Sequence of chain 1.A:
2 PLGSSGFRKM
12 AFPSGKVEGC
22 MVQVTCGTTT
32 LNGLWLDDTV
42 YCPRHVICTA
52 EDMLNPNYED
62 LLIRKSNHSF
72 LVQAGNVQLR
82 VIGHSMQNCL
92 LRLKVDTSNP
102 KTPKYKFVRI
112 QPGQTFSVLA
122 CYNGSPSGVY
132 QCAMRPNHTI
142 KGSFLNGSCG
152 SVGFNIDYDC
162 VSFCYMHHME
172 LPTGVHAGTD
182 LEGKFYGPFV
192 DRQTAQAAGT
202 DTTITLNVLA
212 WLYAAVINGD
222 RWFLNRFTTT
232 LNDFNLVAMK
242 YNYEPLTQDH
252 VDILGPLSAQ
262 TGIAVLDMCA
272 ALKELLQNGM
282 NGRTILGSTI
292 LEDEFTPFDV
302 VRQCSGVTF

The protein below binds the small molecule below.
Small molecule (SMILES): CCOC(=O)C=C[C@H](C[C@@H]1CCNC1=O)NC(=O)[C@H](CC(C)C)NC(=O)[C@@H](NC(=O)[C@H](C)NC(=O)c1cc(C)on1)C(C)C

Binding-site contacts:
Ligand atom N3 contacts residue GLU171 of chain 1.A at 3.0 Å (salt-bridge).
Ligand atom C19 contacts residue HIS169 of chain 1.A at 3.5 Å.
Ligand atom O8 contacts residue HIS168 of chain 1.A at 2.6 Å (h-bond).
Ligand atom C30 contacts residue GLU171 of chain 1.A at 3.5 Å.
Ligand atom N5 contacts residue HIS169 of chain 1.A at 2.9 Å (h-bond).
Ligand atom C20 contacts residue CYS150 of chain 1.A at 2.8 Å (hydrophobic).
Ligand atom C25 contacts residue THR31 of chain 1.A at 3.3 Å.
Ligand atom C14 contacts residue HIS169 of chain 1.A at 3.5 Å.
Ligand atom C22 contacts residue CYS150 of chain 1.A at 2.9 Å (hydrophobic).
Ligand atom C8 contacts residue THR195 of chain 1.A at 3.3 Å.
Ligand atom C25 contacts residue THR30 of chain 1.A at 3.6 Å.
Ligand atom C8 contacts residue GLN197 of chain 1.A at 3.4 Å.
Ligand atom C22 contacts residue HIS46 of chain 1.A at 3.6 Å.
Ligand atom C28 contacts residue ASN147 of chain 1.A at 3.4 Å.
Ligand atom N2 contacts residue THR195 of chain 1.A at 3.2 Å (h-bond).
Ligand atom O4 contacts residue MET170 of chain 1.A at 2.9 Å.
Ligand atom O8 contacts residue HIS177 of chain 1.A at 3.2 Å.
Ligand atom C24 contacts residue THR31 of chain 1.A at 3.0 Å.
Ligand atom N4 contacts residue GLN194 of chain 1.A at 3.0 Å (h-bond).
Ligand atom C21 contacts residue CYS150 of chain 1.A at 1.8 Å (hydrophobic).
Ligand atom N6 contacts residue PHE145 of chain 1.A at 3.5 Å (h-bond).
Ligand atom N5 contacts residue CYS150 of chain 1.A at 3.1 Å (h-bond).
Ligand atom N1 contacts residue THR195 of chain 1.A at 3.3 Å (h-bond).
Ligand atom O6 contacts residue SER149 of chain 1.A at 3.4 Å (h-bond).
Ligand atom O8 contacts residue GLU171 of chain 1.A at 3.6 Å.
Ligand atom N6 contacts residue GLU171 of chain 1.A at 3.4 Å (salt-bridge).
Ligand atom O4 contacts residue GLU171 of chain 1.A at 2.9 Å (salt-bridge).
Ligand atom C6 contacts residue GLU171 of chain 1.A at 3.6 Å.
Ligand atom O6 contacts residue GLY148 of chain 1.A at 3.1 Å.
Ligand atom C26 contacts residue CYS150 of chain 1.A at 3.4 Å (hydrophobic).
Ligand atom C15 contacts residue MET54 of chain 1.A at 3.6 Å (hydrophobic).
Ligand atom C23 contacts residue CYS150 of chain 1.A at 3.6 Å (hydrophobic).
Ligand atom C18 contacts residue MET54 of chain 1.A at 3.6 Å (hydrophobic).
Ligand atom O8 contacts residue PHE145 of chain 1.A at 3.5 Å.
Ligand atom O6 contacts residue CYS150 of chain 1.A at 3.1 Å (h-bond).
Ligand atom N1 contacts residue ALA196 of chain 1.A at 3.0 Å.
Ligand atom C29 contacts residue GLU171 of chain 1.A at 3.5 Å.
Ligand atom O1 contacts residue ALA196 of chain 1.A at 3.2 Å.
Ligand atom O3 contacts residue GLN194 of chain 1.A at 3.3 Å.
Ligand atom N1 contacts residue GLN197 of chain 1.A at 3.5 Å (h-bond).